The protein below binds the small molecule below.
Small molecule (SMILES): CC(=O)N[C@@H]1[C@@H](O)[C@H](O)[C@@H](CO)O[C@H]1O

Sequence of chain 5.A:
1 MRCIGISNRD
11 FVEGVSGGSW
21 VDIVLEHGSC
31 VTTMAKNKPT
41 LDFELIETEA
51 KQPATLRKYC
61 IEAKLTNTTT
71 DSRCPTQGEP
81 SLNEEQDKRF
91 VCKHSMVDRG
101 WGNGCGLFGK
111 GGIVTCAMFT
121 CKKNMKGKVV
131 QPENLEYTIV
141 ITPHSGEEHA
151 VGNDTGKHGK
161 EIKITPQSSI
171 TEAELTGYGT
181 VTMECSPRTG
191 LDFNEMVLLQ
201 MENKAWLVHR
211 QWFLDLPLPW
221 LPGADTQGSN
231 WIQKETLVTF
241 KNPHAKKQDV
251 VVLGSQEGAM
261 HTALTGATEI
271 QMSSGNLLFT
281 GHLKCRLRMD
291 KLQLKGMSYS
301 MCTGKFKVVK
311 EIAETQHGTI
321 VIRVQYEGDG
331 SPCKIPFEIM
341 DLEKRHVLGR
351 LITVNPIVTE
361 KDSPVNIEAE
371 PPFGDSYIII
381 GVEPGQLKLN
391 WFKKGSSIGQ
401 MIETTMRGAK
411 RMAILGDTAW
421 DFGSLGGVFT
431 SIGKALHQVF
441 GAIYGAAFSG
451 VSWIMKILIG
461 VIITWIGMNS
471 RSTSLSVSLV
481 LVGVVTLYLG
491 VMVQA

Binding-site contacts:
Ligand atom C4 contacts residue ASN67 of chain 5.A at 4.2 Å.
Ligand atom C3 contacts residue ASN67 of chain 5.A at 3.8 Å.
Ligand atom C8 contacts residue ASN67 of chain 5.A at 4.3 Å.
Ligand atom C8 contacts residue PHE90 of chain 5.A at 3.7 Å (hydrophobic).
Ligand atom O7 contacts residue ASN67 of chain 5.A at 4.3 Å.
Ligand atom C8 contacts residue MET118 of chain 5.A at 4.3 Å (hydrophobic).
Ligand atom C7 contacts residue ASN67 of chain 5.A at 3.9 Å.
Ligand atom C1 contacts residue ASN67 of chain 5.A at 1.4 Å.
Ligand atom N2 contacts residue ASN67 of chain 5.A at 2.9 Å (h-bond).
Ligand atom C5 contacts residue ASN67 of chain 5.A at 3.7 Å.
Ligand atom O5 contacts residue ASN67 of chain 5.A at 2.4 Å (h-bond).
Ligand atom C2 contacts residue ASN67 of chain 5.A at 2.5 Å.